Binding-site contacts:
Ligand atom CA contacts residue LYS54 of chain 1.A at 3.7 Å.
Ligand atom CB contacts residue SER50 of chain 1.A at 3.4 Å.
Ligand atom CA contacts residue ASN231 of chain 1.A at 3.6 Å.
Ligand atom N contacts residue ASN231 of chain 1.A at 2.9 Å (h-bond).
Ligand atom O contacts residue LYS127 of chain 1.A at 3.4 Å (salt-bridge).
Ligand atom SG contacts residue GLU187 of chain 1.A at 3.5 Å (salt-bridge).
Ligand atom CB contacts residue LYS54 of chain 1.A at 3.4 Å.
Ligand atom CA contacts residue ASN180 of chain 1.A at 3.3 Å.
Ligand atom SG contacts residue TRP235 of chain 1.A at 3.4 Å (h-bond).
Ligand atom P contacts residue ARG61 of chain 1.A at 3.7 Å.
Ligand atom OG contacts residue SER50 of chain 1.A at 3.2 Å (h-bond).
Ligand atom O2P contacts residue LYS54 of chain 1.A at 2.6 Å (salt-bridge).
Ligand atom NH1 contacts residue ARG65 of chain 1.A at 3.3 Å (salt-bridge).
Ligand atom CG2 contacts residue GLY176 of chain 1.A at 3.5 Å.
Ligand atom O1P contacts residue ARG61 of chain 1.A at 3.0 Å (salt-bridge).
Ligand atom O contacts residue LEU234 of chain 1.A at 3.6 Å.
Ligand atom O1P contacts residue ARG134 of chain 1.A at 2.7 Å (salt-bridge).
Ligand atom C contacts residue LYS127 of chain 1.A at 3.3 Å.
Ligand atom O contacts residue SER50 of chain 1.A at 3.0 Å (h-bond).
Ligand atom CA contacts residue LEU179 of chain 1.A at 3.8 Å (hydrophobic).
Ligand atom O2P contacts residue ARG61 of chain 1.A at 2.8 Å (salt-bridge).
Ligand atom P contacts residue LYS54 of chain 1.A at 3.5 Å.
Ligand atom C contacts residue ASN231 of chain 1.A at 3.7 Å.
Ligand atom N contacts residue ASN180 of chain 1.A at 3.0 Å (h-bond).
Ligand atom CB contacts residue LEU234 of chain 1.A at 3.6 Å (hydrophobic).
Ligand atom O3P contacts residue ARG134 of chain 1.A at 2.8 Å (salt-bridge).
Ligand atom P contacts residue ARG134 of chain 1.A at 3.7 Å.
Ligand atom N contacts residue LYS54 of chain 1.A at 3.6 Å.
Ligand atom CG1 contacts residue LEU227 of chain 1.A at 3.5 Å (hydrophobic).
Ligand atom O contacts residue ASN180 of chain 1.A at 2.8 Å (h-bond).
Ligand atom O3P contacts residue LYS54 of chain 1.A at 3.5 Å (salt-bridge).
Ligand atom CB contacts residue ASN180 of chain 1.A at 3.3 Å.
Ligand atom NH2 contacts residue ARG61 of chain 1.A at 3.4 Å (salt-bridge).
Ligand atom O contacts residue ASN231 of chain 1.A at 3.1 Å (h-bond).
Ligand atom O contacts residue LYS127 of chain 1.A at 2.9 Å (salt-bridge).
Ligand atom O3P contacts residue TYR135 of chain 1.A at 2.5 Å (h-bond).
Ligand atom OXT contacts residue LYS127 of chain 1.A at 3.2 Å (salt-bridge).
Ligand atom O contacts residue LEU179 of chain 1.A at 3.6 Å.
Ligand atom C contacts residue ASN180 of chain 1.A at 3.6 Å.
Ligand atom O contacts residue VAL183 of chain 1.A at 3.4 Å.

This protein binds this small molecule.
Small molecule (SMILES): CC[C@H](C)[C@H](N)C(=O)N[C@@H](CCCN=C(N)N)C(=O)N[C@@H](CS)C(=O)N[C@@H](CO)C(=O)N[C@@H](COP(=O)(O)O)C(=O)N[C@H](C(=O)N[C@@H](CO)C(=O)O)C(C)C

Sequence of chain 1.A:
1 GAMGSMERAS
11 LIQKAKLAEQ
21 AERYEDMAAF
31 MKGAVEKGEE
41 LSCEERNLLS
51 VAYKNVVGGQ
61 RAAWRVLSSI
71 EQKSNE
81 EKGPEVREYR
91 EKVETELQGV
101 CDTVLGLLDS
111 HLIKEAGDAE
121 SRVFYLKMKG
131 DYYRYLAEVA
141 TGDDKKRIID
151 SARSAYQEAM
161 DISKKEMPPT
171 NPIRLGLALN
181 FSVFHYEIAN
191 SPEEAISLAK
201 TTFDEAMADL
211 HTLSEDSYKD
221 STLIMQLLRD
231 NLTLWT